This small molecule binds to this protein.
Small molecule (SMILES): CC(=O)N[C@H]1[C@H](O[C@H]2[C@H](O)[C@@H](NC(C)=O)CO[C@@H]2CO)O[C@H](CO)[C@@H](O[C@@H]2O[C@H](CO)[C@@H](O)[C@H](O)[C@@H]2O)[C@@H]1O

Sequence of chain 1.C:
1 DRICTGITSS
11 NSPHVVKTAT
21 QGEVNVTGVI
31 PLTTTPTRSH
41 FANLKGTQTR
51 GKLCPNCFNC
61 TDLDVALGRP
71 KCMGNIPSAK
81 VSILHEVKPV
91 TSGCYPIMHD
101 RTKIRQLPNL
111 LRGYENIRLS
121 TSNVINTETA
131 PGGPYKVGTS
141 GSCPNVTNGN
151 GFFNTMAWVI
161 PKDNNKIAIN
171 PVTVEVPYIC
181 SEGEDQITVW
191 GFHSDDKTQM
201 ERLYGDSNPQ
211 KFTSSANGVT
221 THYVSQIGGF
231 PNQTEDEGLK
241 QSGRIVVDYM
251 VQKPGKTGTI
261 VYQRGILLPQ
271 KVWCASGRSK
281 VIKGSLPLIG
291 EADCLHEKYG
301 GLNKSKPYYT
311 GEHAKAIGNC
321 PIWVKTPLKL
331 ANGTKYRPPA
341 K

Binding-site contacts:
Ligand atom N2 contacts residue THR147 of chain 1.C at 3.5 Å (h-bond).
Ligand atom O6 contacts residue GLY149 of chain 1.C at 3.1 Å.
Ligand atom C1 contacts residue ASN145 of chain 1.C at 1.4 Å.
Ligand atom O6 contacts residue ASN150 of chain 1.C at 2.5 Å (h-bond).
Ligand atom C2 contacts residue ASN145 of chain 1.C at 2.4 Å.
Ligand atom C3 contacts residue ASN145 of chain 1.C at 3.7 Å.
Ligand atom C6 contacts residue GLY149 of chain 1.C at 4.0 Å.
Ligand atom N2 contacts residue ASN145 of chain 1.C at 2.8 Å (h-bond).
Ligand atom C4 contacts residue ASN145 of chain 1.C at 4.2 Å.
Ligand atom O5 contacts residue ASN150 of chain 1.C at 2.9 Å (h-bond).
Ligand atom C2 contacts residue THR147 of chain 1.C at 4.0 Å.
Ligand atom C3 contacts residue THR147 of chain 1.C at 4.3 Å.
Ligand atom C8 contacts residue VAL146 of chain 1.C at 4.0 Å (hydrophobic).
Ligand atom C5 contacts residue GLY149 of chain 1.C at 3.7 Å.
Ligand atom C1 contacts residue ASN150 of chain 1.C at 4.0 Å.
Ligand atom C8 contacts residue THR147 of chain 1.C at 4.5 Å.
Ligand atom C1 contacts residue GLY149 of chain 1.C at 3.7 Å.
Ligand atom O5 contacts residue GLY149 of chain 1.C at 3.2 Å.
Ligand atom O7 contacts residue ASN145 of chain 1.C at 4.5 Å.
Ligand atom C6 contacts residue ASN150 of chain 1.C at 3.4 Å.
Ligand atom C7 contacts residue ASN145 of chain 1.C at 3.8 Å.
Ligand atom O5 contacts residue ASN145 of chain 1.C at 2.4 Å (h-bond).
Ligand atom C1 contacts residue THR147 of chain 1.C at 3.7 Å.
Ligand atom C5 contacts residue ASN145 of chain 1.C at 3.7 Å.
Ligand atom C7 contacts residue THR147 of chain 1.C at 4.5 Å.
Ligand atom C5 contacts residue ASN150 of chain 1.C at 3.8 Å.